The protein below binds the small molecule below.
Small molecule (SMILES): OC[C@H]1O[C@H](O)[C@@H](O)[C@@H](O)[C@@H]1O

Binding-site contacts:
Ligand atom O6 contacts residue BMA3 of chain 1.Z at 4.3 Å.
Ligand atom C1 contacts residue BMA3 of chain 1.Z at 2.5 Å.
Ligand atom O5 contacts residue BMA3 of chain 1.Z at 3.3 Å (h-bond).
Ligand atom C2 contacts residue BMA3 of chain 1.Z at 1.7 Å.
Ligand atom C6 contacts residue BMA3 of chain 1.Z at 4.1 Å.
Ligand atom C5 contacts residue BMA3 of chain 1.Z at 3.3 Å.
Ligand atom C4 contacts residue BMA3 of chain 1.Z at 3.6 Å.
Ligand atom O3 contacts residue BMA3 of chain 1.Z at 4.0 Å.
Ligand atom O4 contacts residue BMA3 of chain 1.Z at 4.3 Å.
Ligand atom C3 contacts residue BMA3 of chain 1.Z at 2.9 Å.
Ligand atom O2 contacts residue BMA3 of chain 1.Z at 2.3 Å (h-bond).